Binding-site contacts:
Ligand atom C07 contacts residue LEU108 of chain 1.A at 3.4 Å (hydrophobic).
Ligand atom C25 contacts residue LEU71 of chain 1.B at 3.9 Å (hydrophobic).
Ligand atom C26 contacts residue TYR112 of chain 1.B at 3.5 Å (hydrophobic).
Ligand atom C12 contacts residue SER114 of chain 1.B at 3.3 Å.
Ligand atom O08 contacts residue GLN105 of chain 1.A at 3.0 Å (h-bond).
Ligand atom N28 contacts residue LEU101 of chain 1.A at 3.9 Å.
Ligand atom C09 contacts residue TYR112 of chain 1.B at 3.7 Å (hydrophobic).
Ligand atom O11 contacts residue SER114 of chain 1.B at 2.8 Å (h-bond).
Ligand atom CL27 contacts residue TYR112 of chain 1.B at 3.8 Å.
Ligand atom N28 contacts residue GLN105 of chain 1.A at 3.6 Å.
Ligand atom C10 contacts residue SER114 of chain 1.B at 3.5 Å.
Ligand atom N17 contacts residue TYR112 of chain 1.B at 3.4 Å.
Ligand atom C03 contacts residue ASP75 of chain 1.A at 3.7 Å.
Ligand atom C09 contacts residue LEU108 of chain 1.A at 3.6 Å (hydrophobic).
Ligand atom CL24 contacts residue LEU71 of chain 1.B at 3.6 Å.
Ligand atom C03 contacts residue LEU74 of chain 1.A at 3.8 Å (hydrophobic).
Ligand atom C23 contacts residue LEU71 of chain 1.B at 3.9 Å (hydrophobic).
Ligand atom O11 contacts residue TYR112 of chain 1.B at 3.4 Å.
Ligand atom O29 contacts residue GLN105 of chain 1.A at 3.2 Å.
Ligand atom O29 contacts residue LEU101 of chain 1.A at 3.5 Å.
Ligand atom N17 contacts residue LEU108 of chain 1.A at 3.6 Å.
Ligand atom C16 contacts residue LEU108 of chain 1.A at 3.6 Å (hydrophobic).
Ligand atom C15 contacts residue GLN109 of chain 1.A at 3.9 Å.
Ligand atom N19 contacts residue TYR112 of chain 1.B at 3.5 Å.
Ligand atom O30 contacts residue GLN105 of chain 1.A at 3.1 Å (h-bond).
Ligand atom C10 contacts residue TYR112 of chain 1.B at 3.6 Å (hydrophobic).
Ligand atom CL27 contacts residue LEU108 of chain 1.B at 3.9 Å.
Ligand atom O30 contacts residue LEU101 of chain 1.A at 3.6 Å.
Ligand atom CL01 contacts residue LYS69 of chain 1.B at 3.8 Å.
Ligand atom C12 contacts residue TYR112 of chain 1.B at 3.5 Å (hydrophobic).
Ligand atom CL27 contacts residue LEU116 of chain 1.A at 3.6 Å.
Ligand atom C25 contacts residue LEU108 of chain 1.B at 3.7 Å (hydrophobic).
Ligand atom C06 contacts residue LEU108 of chain 1.A at 3.4 Å (hydrophobic).
Ligand atom C18 contacts residue TYR112 of chain 1.B at 3.7 Å (hydrophobic).
Ligand atom CL01 contacts residue LEU71 of chain 1.A at 3.6 Å.
Ligand atom C16 contacts residue TYR112 of chain 1.B at 3.3 Å (hydrophobic).
Ligand atom C20 contacts residue TYR112 of chain 1.B at 3.6 Å (hydrophobic).
Ligand atom C14 contacts residue GLN105 of chain 1.A at 3.7 Å.
Ligand atom C18 contacts residue LEU108 of chain 1.A at 3.5 Å (hydrophobic).
Ligand atom CL24 contacts residue LYS69 of chain 1.B at 3.7 Å.

Sequence of chain 1.A:
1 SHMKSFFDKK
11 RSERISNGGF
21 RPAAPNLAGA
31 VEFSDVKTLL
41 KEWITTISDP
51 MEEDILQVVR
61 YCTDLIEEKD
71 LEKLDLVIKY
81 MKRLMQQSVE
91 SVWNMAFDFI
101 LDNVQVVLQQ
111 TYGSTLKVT

This small molecule binds to this protein.
Small molecule (SMILES): CC(C)CC(=O)c1c(Nc2ccc(Cl)cc2Cl)[nH]c2c(Cl)ccc([N+](=O)[O-])c2c1=O

Sequence of chain 1.B:
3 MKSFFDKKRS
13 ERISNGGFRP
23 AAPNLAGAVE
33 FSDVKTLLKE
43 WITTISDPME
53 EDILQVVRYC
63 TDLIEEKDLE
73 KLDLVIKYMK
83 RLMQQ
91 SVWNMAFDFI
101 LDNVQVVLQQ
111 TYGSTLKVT